Sequence of chain 4.B:
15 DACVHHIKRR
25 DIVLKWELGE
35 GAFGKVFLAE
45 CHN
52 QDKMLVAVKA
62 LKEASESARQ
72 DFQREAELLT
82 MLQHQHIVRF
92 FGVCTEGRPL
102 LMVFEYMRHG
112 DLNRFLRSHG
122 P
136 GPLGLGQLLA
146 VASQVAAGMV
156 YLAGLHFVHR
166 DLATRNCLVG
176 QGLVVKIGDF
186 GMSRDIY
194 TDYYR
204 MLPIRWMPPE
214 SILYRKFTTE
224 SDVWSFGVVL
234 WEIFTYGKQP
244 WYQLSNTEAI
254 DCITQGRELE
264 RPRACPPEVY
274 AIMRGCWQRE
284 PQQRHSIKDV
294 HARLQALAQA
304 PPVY

A protein and the small-molecule ligand that binds it are described below.
Small molecule (SMILES): O=C(Nc1ccc(N2CCOCC2)cc1N1CCOCC1)c1cccc(Oc2ccccc2)c1

Binding-site contacts:
Ligand atom C16 contacts residue ALA58 of chain 4.B at 3.7 Å (hydrophobic).
Ligand atom C2 contacts residue GLY111 of chain 4.B at 3.9 Å.
Ligand atom O2 contacts residue ARG115 of chain 4.B at 3.8 Å.
Ligand atom C23 contacts residue GLY183 of chain 4.B at 2.9 Å.
Ligand atom C25 contacts residue GLY186 of chain 4.B at 3.7 Å.
Ligand atom C15 contacts residue ASP112 of chain 4.B at 4.0 Å.
Ligand atom C6 contacts residue ARG109 of chain 4.B at 3.2 Å.
Ligand atom C4 contacts residue TYR107 of chain 4.B at 3.6 Å (hydrophobic).
Ligand atom C22 contacts residue PHE185 of chain 4.B at 3.4 Å (hydrophobic).
Ligand atom C4 contacts residue MET108 of chain 4.B at 3.5 Å (hydrophobic).
Ligand atom C21 contacts residue PHE185 of chain 4.B at 3.2 Å (hydrophobic).
Ligand atom C3 contacts residue MET108 of chain 4.B at 3.1 Å (hydrophobic).
Ligand atom C17 contacts residue ALA58 of chain 4.B at 3.6 Å (hydrophobic).
Ligand atom C22 contacts residue GLY183 of chain 4.B at 2.8 Å.
Ligand atom O1 contacts residue ALA58 of chain 4.B at 3.6 Å.
Ligand atom C19 contacts residue PHE105 of chain 4.B at 3.9 Å (hydrophobic).
Ligand atom C15 contacts residue LEU173 of chain 4.B at 3.8 Å (hydrophobic).
Ligand atom C26 contacts residue PHE185 of chain 4.B at 3.6 Å (hydrophobic).
Ligand atom N1 contacts residue LEU173 of chain 4.B at 3.5 Å.
Ligand atom C18 contacts residue PHE105 of chain 4.B at 3.4 Å (hydrophobic).
Ligand atom C3 contacts residue TYR107 of chain 4.B at 3.6 Å (hydrophobic).
Ligand atom O1 contacts residue MET108 of chain 4.B at 3.3 Å (h-bond).
Ligand atom C1 contacts residue ALA58 of chain 4.B at 3.9 Å (hydrophobic).
Ligand atom C21 contacts residue GLY183 of chain 4.B at 3.9 Å.
Ligand atom C18 contacts residue LEU173 of chain 4.B at 3.9 Å (hydrophobic).
Ligand atom C18 contacts residue VAL89 of chain 4.B at 3.6 Å (hydrophobic).
Ligand atom C16 contacts residue LEU173 of chain 4.B at 3.7 Å (hydrophobic).
Ligand atom C10 contacts residue GLY111 of chain 4.B at 3.9 Å.
Ligand atom C11 contacts residue GLY111 of chain 4.B at 3.9 Å.
Ligand atom O4 contacts residue PHE185 of chain 4.B at 3.5 Å (h-bond).
Ligand atom C26 contacts residue GLY186 of chain 4.B at 3.5 Å.
Ligand atom O1 contacts residue TYR107 of chain 4.B at 3.6 Å.
Ligand atom C24 contacts residue GLY183 of chain 4.B at 4.0 Å.
Ligand atom C4 contacts residue GLY111 of chain 4.B at 3.7 Å.
Ligand atom C7 contacts residue ARG109 of chain 4.B at 3.9 Å.
Ligand atom O3 contacts residue ILE191 of chain 4.B at 3.8 Å.
Ligand atom C17 contacts residue GLU106 of chain 4.B at 3.5 Å.
Ligand atom C3 contacts residue GLY111 of chain 4.B at 3.8 Å.
Ligand atom C5 contacts residue GLY111 of chain 4.B at 3.8 Å.
Ligand atom C17 contacts residue LEU173 of chain 4.B at 3.6 Å (hydrophobic).